A protein and the small-molecule ligand that binds it are described below.
Small molecule (SMILES): O=C(O)[C@H](O)[C@@H](O)[C@H](O)[C@H](O)COP(=O)(O)O

Sequence of chain 1.B:
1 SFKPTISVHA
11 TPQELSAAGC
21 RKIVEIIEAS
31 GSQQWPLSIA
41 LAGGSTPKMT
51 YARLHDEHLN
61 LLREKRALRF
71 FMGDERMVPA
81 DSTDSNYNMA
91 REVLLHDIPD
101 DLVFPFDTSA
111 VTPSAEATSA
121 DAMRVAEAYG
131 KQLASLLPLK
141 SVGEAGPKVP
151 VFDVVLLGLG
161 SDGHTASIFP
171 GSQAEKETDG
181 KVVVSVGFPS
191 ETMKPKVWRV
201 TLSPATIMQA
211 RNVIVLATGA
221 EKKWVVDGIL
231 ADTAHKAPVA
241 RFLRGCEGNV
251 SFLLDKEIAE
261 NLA

Binding-site contacts:
Ligand atom C5 contacts residue LEU159 of chain 1.B at 4.1 Å (hydrophobic).
Ligand atom O2P contacts residue ARG76 of chain 1.B at 2.2 Å (salt-bridge).
Ligand atom O6 contacts residue MET193 of chain 1.B at 4.1 Å.
Ligand atom O3 contacts residue LEU159 of chain 1.B at 3.6 Å.
Ligand atom C5 contacts residue HIS164 of chain 1.B at 3.9 Å.
Ligand atom O3P contacts residue ARG199 of chain 1.B at 3.3 Å (salt-bridge).
Ligand atom O6 contacts residue ARG76 of chain 1.B at 4.0 Å.
Ligand atom O4 contacts residue GLY160 of chain 1.B at 4.0 Å.
Ligand atom O1 contacts residue SER45 of chain 1.B at 3.2 Å (h-bond).
Ligand atom O2 contacts residue GLY44 of chain 1.B at 3.8 Å.
Ligand atom O1 contacts residue GLY44 of chain 1.B at 3.8 Å.
Ligand atom P contacts residue ARG199 of chain 1.B at 3.8 Å.
Ligand atom C2 contacts residue LYS222 of chain 1.B at 3.3 Å.
Ligand atom O3P contacts residue PHE169 of chain 1.B at 4.0 Å.
Ligand atom O1P contacts residue HIS164 of chain 1.B at 4.1 Å.
Ligand atom C3 contacts residue GLY44 of chain 1.B at 4.0 Å.
Ligand atom C2 contacts residue THR46 of chain 1.B at 4.1 Å.
Ligand atom C1 contacts residue LYS222 of chain 1.B at 3.8 Å.
Ligand atom O1P contacts residue PHE169 of chain 1.B at 4.1 Å.
Ligand atom O4 contacts residue LYS222 of chain 1.B at 3.2 Å (salt-bridge).
Ligand atom O2 contacts residue LYS222 of chain 1.B at 4.1 Å.
Ligand atom C4 contacts residue LEU159 of chain 1.B at 3.9 Å (hydrophobic).
Ligand atom C6 contacts residue HIS164 of chain 1.B at 3.2 Å.
Ligand atom O3P contacts residue ALA166 of chain 1.B at 3.9 Å.
Ligand atom C3 contacts residue LYS222 of chain 1.B at 4.1 Å.
Ligand atom O2P contacts residue LYS194 of chain 1.B at 3.4 Å (salt-bridge).
Ligand atom O1A contacts residue LYS222 of chain 1.B at 3.5 Å (salt-bridge).
Ligand atom O2 contacts residue PRO47 of chain 1.B at 3.9 Å.
Ligand atom O3P contacts residue HIS164 of chain 1.B at 3.3 Å (h-bond).
Ligand atom C6 contacts residue MET193 of chain 1.B at 3.6 Å (hydrophobic).
Ligand atom O1P contacts residue MET193 of chain 1.B at 3.2 Å.
Ligand atom O1P contacts residue LYS194 of chain 1.B at 3.8 Å.
Ligand atom P contacts residue ARG76 of chain 1.B at 3.6 Å.
Ligand atom O2 contacts residue SER45 of chain 1.B at 3.5 Å (h-bond).
Ligand atom O2P contacts residue ARG199 of chain 1.B at 3.3 Å (salt-bridge).
Ligand atom O2 contacts residue THR46 of chain 1.B at 2.9 Å (h-bond).
Ligand atom O1P contacts residue ARG199 of chain 1.B at 3.7 Å.
Ligand atom O3 contacts residue GLY158 of chain 1.B at 3.7 Å.
Ligand atom O4 contacts residue LEU159 of chain 1.B at 3.3 Å (h-bond).
Ligand atom O5 contacts residue HIS164 of chain 1.B at 3.9 Å.